A small-molecule ligand and the protein it binds are described below.
Small molecule (SMILES): CC(=O)N[C@@H]1[C@@H](O)[C@H](O)[C@@H](CO)O[C@H]1O

Sequence of chain 3.A:
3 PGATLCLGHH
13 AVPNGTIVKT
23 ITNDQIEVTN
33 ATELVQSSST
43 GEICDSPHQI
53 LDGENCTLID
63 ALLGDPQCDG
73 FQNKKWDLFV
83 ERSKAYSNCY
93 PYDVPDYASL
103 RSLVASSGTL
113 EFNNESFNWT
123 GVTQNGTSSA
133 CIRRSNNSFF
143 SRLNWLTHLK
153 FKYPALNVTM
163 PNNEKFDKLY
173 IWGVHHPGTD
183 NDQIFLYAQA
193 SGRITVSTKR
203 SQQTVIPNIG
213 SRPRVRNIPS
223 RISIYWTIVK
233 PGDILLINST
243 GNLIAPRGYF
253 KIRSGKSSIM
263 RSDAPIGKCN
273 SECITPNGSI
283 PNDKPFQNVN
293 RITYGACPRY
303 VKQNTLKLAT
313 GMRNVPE

Binding-site contacts:
Ligand atom C1 contacts residue ASN16 of chain 3.A at 1.4 Å.
Ligand atom N2 contacts residue ASN16 of chain 3.A at 3.0 Å (h-bond).
Ligand atom O5 contacts residue ASN16 of chain 3.A at 2.4 Å (h-bond).
Ligand atom C7 contacts residue ASN16 of chain 3.A at 3.2 Å.
Ligand atom C8 contacts residue ASN32 of chain 3.A at 4.0 Å.
Ligand atom C3 contacts residue ASN16 of chain 3.A at 3.8 Å.
Ligand atom O7 contacts residue ASN16 of chain 3.A at 3.4 Å (h-bond).
Ligand atom C8 contacts residue THR31 of chain 3.A at 3.6 Å.
Ligand atom C4 contacts residue ASN16 of chain 3.A at 4.2 Å.
Ligand atom O7 contacts residue THR18 of chain 3.A at 4.1 Å.
Ligand atom C7 contacts residue THR18 of chain 3.A at 4.0 Å.
Ligand atom C2 contacts residue ASN16 of chain 3.A at 2.5 Å.
Ligand atom C8 contacts residue GLY17 of chain 3.A at 4.3 Å.
Ligand atom C8 contacts residue THR18 of chain 3.A at 2.9 Å.
Ligand atom C5 contacts residue ASN16 of chain 3.A at 3.7 Å.
Ligand atom C8 contacts residue ASN16 of chain 3.A at 3.2 Å.